Binding-site contacts:
Ligand atom C5 contacts residue GLY35 of chain 1.H at 3.8 Å.
Ligand atom O2' contacts residue PRO334 of chain 1.H at 4.1 Å.
Ligand atom N6 contacts residue GLY35 of chain 1.H at 3.8 Å.
Ligand atom C2D contacts residue GLU83 of chain 1.H at 3.2 Å.
Ligand atom PB contacts residue GLY308 of chain 1.H at 4.2 Å.
Ligand atom O2B contacts residue GLY308 of chain 1.H at 3.2 Å.
Ligand atom C4 contacts residue GLY35 of chain 1.H at 4.1 Å.
Ligand atom C6 contacts residue GLY35 of chain 1.H at 3.4 Å.
Ligand atom O2A contacts residue THR44 of chain 1.H at 3.3 Å.
Ligand atom C5 contacts residue TYR376 of chain 1.H at 4.1 Å (hydrophobic).
Ligand atom N1 contacts residue PHE377 of chain 1.H at 3.8 Å.
Ligand atom C2 contacts residue GLY35 of chain 1.H at 3.7 Å.
Ligand atom O4' contacts residue GLY306 of chain 1.H at 3.8 Å.
Ligand atom C4' contacts residue GLY306 of chain 1.H at 3.7 Å.
Ligand atom O4' contacts residue GLY35 of chain 1.H at 4.1 Å.
Ligand atom N3 contacts residue GLY35 of chain 1.H at 4.2 Å.
Ligand atom O3D contacts residue ALA34 of chain 1.H at 4.1 Å.
Ligand atom O2D contacts residue HIS227 of chain 1.H at 3.5 Å (h-bond).
Ligand atom C6 contacts residue TYR376 of chain 1.H at 3.9 Å (hydrophobic).
Ligand atom N1 contacts residue TYR376 of chain 1.H at 3.8 Å.
Ligand atom O1D contacts residue GLU83 of chain 1.H at 3.7 Å.
Ligand atom C5' contacts residue GLY308 of chain 1.H at 3.7 Å.
Ligand atom C1D contacts residue GLU83 of chain 1.H at 3.3 Å.
Ligand atom C4D contacts residue THR167 of chain 1.H at 4.2 Å.
Ligand atom N6 contacts residue TYR376 of chain 1.H at 4.0 Å.
Ligand atom C5D contacts residue ALA34 of chain 1.H at 3.6 Å (hydrophobic).
Ligand atom C5' contacts residue GLY306 of chain 1.H at 3.4 Å.
Ligand atom N3 contacts residue GLY306 of chain 1.H at 4.2 Å.
Ligand atom C2 contacts residue TYR376 of chain 1.H at 4.1 Å (hydrophobic).
Ligand atom O2A contacts residue MET45 of chain 1.H at 3.9 Å.
Ligand atom O1D contacts residue HIS227 of chain 1.H at 3.6 Å.
Ligand atom O3D contacts residue MET45 of chain 1.H at 4.1 Å.
Ligand atom N1 contacts residue GLY35 of chain 1.H at 3.4 Å (h-bond).
Ligand atom O2D contacts residue GLU83 of chain 1.H at 4.2 Å.
Ligand atom O5D contacts residue GLY308 of chain 1.H at 3.9 Å.
Ligand atom C2 contacts residue ASN305 of chain 1.H at 4.0 Å.
Ligand atom N6 contacts residue VAL38 of chain 1.H at 4.2 Å.
Ligand atom O2' contacts residue GLU335 of chain 1.H at 3.6 Å.
Ligand atom O3A contacts residue GLY308 of chain 1.H at 4.1 Å.
Ligand atom C2 contacts residue PHE377 of chain 1.H at 4.1 Å (hydrophobic).

Sequence of chain 1.H:
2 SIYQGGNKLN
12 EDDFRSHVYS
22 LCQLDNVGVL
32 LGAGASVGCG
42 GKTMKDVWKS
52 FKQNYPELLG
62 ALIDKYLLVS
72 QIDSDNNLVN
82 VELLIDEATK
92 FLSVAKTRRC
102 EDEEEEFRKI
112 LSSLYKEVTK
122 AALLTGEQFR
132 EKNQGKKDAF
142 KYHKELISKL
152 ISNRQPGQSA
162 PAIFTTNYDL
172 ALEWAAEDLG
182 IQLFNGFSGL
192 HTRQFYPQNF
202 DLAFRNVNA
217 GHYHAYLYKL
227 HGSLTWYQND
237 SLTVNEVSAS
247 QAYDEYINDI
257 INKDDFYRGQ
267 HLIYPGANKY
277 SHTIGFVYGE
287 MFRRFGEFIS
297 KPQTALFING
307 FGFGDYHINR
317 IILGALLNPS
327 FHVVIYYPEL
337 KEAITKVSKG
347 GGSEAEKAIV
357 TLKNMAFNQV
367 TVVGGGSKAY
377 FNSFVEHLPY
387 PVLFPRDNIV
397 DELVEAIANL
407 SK

This small molecule binds to this protein.
Small molecule (SMILES): Nc1ncnc2c1ncn2[C@@H]1O[C@H](COP(=O)(O)OP(=O)(O)OC[C@H]2O[C@H](O)[C@H](O)[C@@H]2O)[C@@H](O)[C@H]1O